This small molecule binds to this protein.
Small molecule (SMILES): O=c1[nH]c(=O)c2nn[nH]c2[nH]1

Binding-site contacts:
Ligand atom N3 contacts residue ARG180 of chain 1.F at 3.1 Å (salt-bridge).
Ligand atom C4 contacts residue ASN249 of chain 1.F at 3.9 Å.
Ligand atom N1 contacts residue GLN223 of chain 1.F at 3.0 Å (h-bond).
Ligand atom C2 contacts residue LEU222 of chain 1.F at 3.8 Å (hydrophobic).
Ligand atom C2 contacts residue GLN223 of chain 1.F at 3.9 Å.
Ligand atom C6 contacts residue GLN223 of chain 1.F at 3.8 Å.
Ligand atom N7 contacts residue THR67 of chain 1.G at 2.8 Å (h-bond).
Ligand atom C2 contacts residue ASN249 of chain 1.F at 3.7 Å.
Ligand atom O6 contacts residue GLN223 of chain 1.F at 2.9 Å (h-bond).
Ligand atom O2 contacts residue PHE163 of chain 1.F at 4.0 Å.
Ligand atom O2 contacts residue ASN249 of chain 1.F at 3.9 Å.
Ligand atom N7 contacts residue PHE163 of chain 1.F at 3.7 Å.
Ligand atom O6 contacts residue TYR20 of chain 1.G at 3.5 Å.
Ligand atom C5 contacts residue PHE163 of chain 1.F at 3.4 Å (hydrophobic).
Ligand atom N8 contacts residue LEU174 of chain 1.F at 3.6 Å.
Ligand atom C2 contacts residue ARG180 of chain 1.F at 3.6 Å.
Ligand atom O6 contacts residue VAL64 of chain 1.G at 3.2 Å.
Ligand atom N9 contacts residue PHE163 of chain 1.F at 3.4 Å.
Ligand atom N7 contacts residue ALA66 of chain 1.G at 3.5 Å.
Ligand atom C5 contacts residue THR67 of chain 1.G at 3.8 Å.
Ligand atom N3 contacts residue PHE163 of chain 1.F at 3.7 Å.
Ligand atom N8 contacts residue PHE163 of chain 1.F at 3.5 Å.
Ligand atom O2 contacts residue ALA221 of chain 1.F at 3.6 Å.
Ligand atom O2 contacts residue LEU222 of chain 1.F at 2.7 Å (h-bond).
Ligand atom N9 contacts residue LEU174 of chain 1.F at 3.7 Å.
Ligand atom O2 contacts residue ARG180 of chain 1.F at 2.9 Å (salt-bridge).
Ligand atom C2 contacts residue PHE163 of chain 1.F at 3.8 Å (hydrophobic).
Ligand atom C6 contacts residue VAL64 of chain 1.G at 4.0 Å (hydrophobic).
Ligand atom N1 contacts residue PHE163 of chain 1.F at 3.7 Å.
Ligand atom C6 contacts residue PHE163 of chain 1.F at 3.7 Å (hydrophobic).
Ligand atom O2 contacts residue GLN223 of chain 1.F at 3.8 Å.
Ligand atom N8 contacts residue ASP68 of chain 1.G at 4.0 Å.
Ligand atom C4 contacts residue ARG180 of chain 1.F at 3.9 Å.
Ligand atom O6 contacts residue THR67 of chain 1.G at 3.8 Å.
Ligand atom C6 contacts residue THR67 of chain 1.G at 4.0 Å.
Ligand atom C4 contacts residue PHE163 of chain 1.F at 3.4 Å (hydrophobic).
Ligand atom N3 contacts residue ASN249 of chain 1.F at 3.3 Å (h-bond).
Ligand atom N9 contacts residue ARG180 of chain 1.F at 3.9 Å.
Ligand atom N8 contacts residue THR67 of chain 1.G at 3.3 Å (h-bond).
Ligand atom N8 contacts residue ALA66 of chain 1.G at 3.8 Å.

Sequence of chain 1.G:
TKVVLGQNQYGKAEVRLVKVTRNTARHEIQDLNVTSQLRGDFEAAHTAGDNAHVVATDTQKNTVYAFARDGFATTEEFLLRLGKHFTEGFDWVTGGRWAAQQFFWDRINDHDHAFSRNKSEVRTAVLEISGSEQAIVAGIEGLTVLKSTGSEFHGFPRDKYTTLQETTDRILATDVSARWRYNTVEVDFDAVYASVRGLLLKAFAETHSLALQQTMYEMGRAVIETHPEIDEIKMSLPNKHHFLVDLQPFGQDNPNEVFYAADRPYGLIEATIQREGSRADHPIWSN

Sequence of chain 1.F:
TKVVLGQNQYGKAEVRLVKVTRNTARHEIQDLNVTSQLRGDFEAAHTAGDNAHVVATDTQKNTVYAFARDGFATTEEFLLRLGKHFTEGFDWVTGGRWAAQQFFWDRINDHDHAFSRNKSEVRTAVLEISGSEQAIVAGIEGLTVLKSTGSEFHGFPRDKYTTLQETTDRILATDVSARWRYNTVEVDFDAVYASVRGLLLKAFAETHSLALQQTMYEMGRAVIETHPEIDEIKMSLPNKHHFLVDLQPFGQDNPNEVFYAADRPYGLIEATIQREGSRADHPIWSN